The small molecule below binds the protein below.
Small molecule (SMILES): CNC(=O)COC[C@@]1(C(=O)Nc2cncc3ccccc23)CCOc2ccc(Cl)cc21

Sequence of chain 1.B:
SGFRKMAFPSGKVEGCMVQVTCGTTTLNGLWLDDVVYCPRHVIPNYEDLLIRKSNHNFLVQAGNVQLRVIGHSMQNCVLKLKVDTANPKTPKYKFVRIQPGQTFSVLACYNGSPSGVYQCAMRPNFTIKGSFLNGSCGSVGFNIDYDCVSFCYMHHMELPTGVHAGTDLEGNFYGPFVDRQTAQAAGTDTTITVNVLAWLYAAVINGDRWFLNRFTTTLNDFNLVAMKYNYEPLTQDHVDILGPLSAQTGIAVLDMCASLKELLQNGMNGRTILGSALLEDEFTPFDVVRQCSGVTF

Sequence of chain 1.A:
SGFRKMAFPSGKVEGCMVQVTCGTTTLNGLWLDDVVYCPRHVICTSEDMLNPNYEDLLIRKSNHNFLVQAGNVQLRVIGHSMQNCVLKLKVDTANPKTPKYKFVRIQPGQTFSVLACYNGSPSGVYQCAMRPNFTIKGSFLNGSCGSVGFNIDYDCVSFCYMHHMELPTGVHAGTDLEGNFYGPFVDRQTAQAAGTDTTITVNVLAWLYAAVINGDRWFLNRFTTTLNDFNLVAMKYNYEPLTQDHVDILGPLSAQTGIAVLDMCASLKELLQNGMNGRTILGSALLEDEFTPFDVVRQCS

Binding-site contacts:
Ligand atom C17 contacts residue GLU166 of chain 1.A at 3.7 Å.
Ligand atom CL contacts residue HIS164 of chain 1.A at 3.6 Å.
Ligand atom C18 contacts residue LEU141 of chain 1.A at 3.8 Å (hydrophobic).
Ligand atom O3 contacts residue GLU166 of chain 1.A at 3.2 Å (salt-bridge).
Ligand atom C9 contacts residue MET49 of chain 1.A at 3.5 Å (hydrophobic).
Ligand atom C16 contacts residue PHE140 of chain 1.A at 3.4 Å (hydrophobic).
Ligand atom O3 contacts residue MET165 of chain 1.A at 3.6 Å.
Ligand atom O1 contacts residue ASN142 of chain 1.A at 3.5 Å (h-bond).
Ligand atom C16 contacts residue LEU141 of chain 1.A at 3.6 Å (hydrophobic).
Ligand atom C8 contacts residue ARG188 of chain 1.A at 3.7 Å.
Ligand atom CL contacts residue ASP187 of chain 1.A at 3.4 Å.
Ligand atom N2 contacts residue SER144 of chain 1.A at 3.5 Å (h-bond).
Ligand atom N2 contacts residue HIS163 of chain 1.A at 2.6 Å (h-bond).
Ligand atom C18 contacts residue PHE140 of chain 1.A at 3.8 Å (hydrophobic).
Ligand atom C9 contacts residue MET165 of chain 1.A at 3.7 Å (hydrophobic).
Ligand atom C16 contacts residue HIS163 of chain 1.A at 3.8 Å.
Ligand atom C9 contacts residue ARG188 of chain 1.A at 3.5 Å.
Ligand atom C7 contacts residue GLN189 of chain 1.A at 3.6 Å.
Ligand atom C11 contacts residue MET165 of chain 1.A at 3.5 Å (hydrophobic).
Ligand atom C15 contacts residue CYS145 of chain 1.A at 3.6 Å (hydrophobic).
Ligand atom C10 contacts residue MET165 of chain 1.A at 3.4 Å (hydrophobic).
Ligand atom N1 contacts residue CYS145 of chain 1.A at 3.6 Å.
Ligand atom O contacts residue THR25 of chain 1.A at 3.5 Å.
Ligand atom CL contacts residue MET165 of chain 1.A at 3.6 Å.
Ligand atom C18 contacts residue ASN142 of chain 1.A at 3.7 Å.
Ligand atom O2 contacts residue GLN189 of chain 1.A at 2.9 Å (h-bond).
Ligand atom C21 contacts residue ASN142 of chain 1.A at 3.5 Å.
Ligand atom CL contacts residue HIS41 of chain 1.A at 3.5 Å.
Ligand atom C contacts residue THR26 of chain 1.A at 3.4 Å.
Ligand atom C15 contacts residue HIS163 of chain 1.A at 3.0 Å.
Ligand atom C11 contacts residue HIS164 of chain 1.A at 3.4 Å.
Ligand atom C8 contacts residue MET49 of chain 1.A at 3.8 Å (hydrophobic).
Ligand atom C16 contacts residue GLU166 of chain 1.A at 3.5 Å.
Ligand atom O contacts residue HIS41 of chain 1.A at 3.8 Å.
Ligand atom C10 contacts residue MET49 of chain 1.A at 3.6 Å (hydrophobic).
Ligand atom N contacts residue ASN142 of chain 1.A at 3.1 Å (h-bond).
Ligand atom O2 contacts residue DMS1 of chain 1.E at 3.7 Å.
Ligand atom C18 contacts residue GLU166 of chain 1.A at 3.5 Å.
Ligand atom C contacts residue ASN142 of chain 1.A at 3.8 Å.
Ligand atom C6 contacts residue GLN189 of chain 1.A at 3.5 Å.